Sequence of chain 1.B:
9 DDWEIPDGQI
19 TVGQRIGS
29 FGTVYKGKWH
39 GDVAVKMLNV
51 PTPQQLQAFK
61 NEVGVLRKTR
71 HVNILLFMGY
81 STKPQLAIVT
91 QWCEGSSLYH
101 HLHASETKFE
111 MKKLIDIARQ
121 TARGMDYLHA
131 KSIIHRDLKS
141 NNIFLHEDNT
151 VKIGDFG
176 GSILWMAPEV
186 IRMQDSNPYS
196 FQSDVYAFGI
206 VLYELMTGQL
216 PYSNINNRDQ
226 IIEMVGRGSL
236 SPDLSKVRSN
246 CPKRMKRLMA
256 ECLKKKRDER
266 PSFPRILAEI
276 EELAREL

The small molecule below binds the protein below.
Small molecule (SMILES): CCCS(=O)(=O)Nc1ccc(F)c(-n2cc(-c3cncnc3)c3nc(N(C)C4CCN(C(C)=O)CC4)ccc32)c1F

Binding-site contacts:
Ligand atom C40 contacts residue ILE88 of chain 1.B at 3.7 Å (hydrophobic).
Ligand atom N34 contacts residue CYS93 of chain 1.B at 3.9 Å.
Ligand atom C35 contacts residue TRP92 of chain 1.B at 3.4 Å (hydrophobic).
Ligand atom C01 contacts residue THR90 of chain 1.B at 3.6 Å.
Ligand atom C37 contacts residue GLN91 of chain 1.B at 3.8 Å.
Ligand atom N36 contacts residue TRP92 of chain 1.B at 3.7 Å.
Ligand atom F39 contacts residue THR90 of chain 1.B at 3.8 Å.
Ligand atom C40 contacts residue LYS44 of chain 1.B at 3.4 Å.
Ligand atom C25 contacts residue ASN141 of chain 1.B at 3.5 Å.
Ligand atom O05 contacts residue PHE156 of chain 1.B at 2.7 Å (h-bond).
Ligand atom O05 contacts residue ASP155 of chain 1.B at 3.5 Å (salt-bridge).
Ligand atom N34 contacts residue PHE144 of chain 1.B at 3.4 Å.
Ligand atom F39 contacts residue ALA42 of chain 1.B at 3.4 Å.
Ligand atom C35 contacts residue PHE144 of chain 1.B at 3.6 Å (hydrophobic).
Ligand atom C02 contacts residue LEU66 of chain 1.B at 3.8 Å (hydrophobic).
Ligand atom C35 contacts residue CYS93 of chain 1.B at 3.0 Å (hydrophobic).
Ligand atom N36 contacts residue GLN91 of chain 1.B at 3.8 Å.
Ligand atom N07 contacts residue ASP155 of chain 1.B at 3.1 Å (salt-bridge).
Ligand atom C37 contacts residue ALA42 of chain 1.B at 3.8 Å (hydrophobic).
Ligand atom C02 contacts residue PHE156 of chain 1.B at 3.8 Å (hydrophobic).
Ligand atom C03 contacts residue GLY154 of chain 1.B at 3.8 Å.
Ligand atom C03 contacts residue LEU66 of chain 1.B at 3.9 Å (hydrophobic).
Ligand atom N34 contacts residue TRP92 of chain 1.B at 3.3 Å.
Ligand atom F10 contacts residue ASP155 of chain 1.B at 3.4 Å.
Ligand atom O05 contacts residue GLY157 of chain 1.B at 2.7 Å (h-bond).
Ligand atom F39 contacts residue LYS44 of chain 1.B at 3.7 Å.
Ligand atom C30 contacts residue HIS100 of chain 1.B at 3.4 Å.
Ligand atom C03 contacts residue ASP155 of chain 1.B at 3.8 Å.
Ligand atom C03 contacts residue PHE156 of chain 1.B at 3.4 Å (hydrophobic).
Ligand atom C40 contacts residue THR90 of chain 1.B at 3.6 Å.
Ligand atom N36 contacts residue CYS93 of chain 1.B at 3.0 Å (h-bond).
Ligand atom C33 contacts residue PHE144 of chain 1.B at 3.7 Å (hydrophobic).
Ligand atom O06 contacts residue LEU66 of chain 1.B at 3.2 Å.
Ligand atom C01 contacts residue LEU75 of chain 1.B at 3.6 Å (hydrophobic).
Ligand atom C25 contacts residue SER97 of chain 1.B at 3.4 Å.
Ligand atom S04 contacts residue ASP155 of chain 1.B at 3.6 Å (salt-bridge).
Ligand atom C24 contacts residue ASN141 of chain 1.B at 3.3 Å.
Ligand atom N26 contacts residue SER97 of chain 1.B at 3.8 Å.
Ligand atom C38 contacts residue LYS44 of chain 1.B at 3.6 Å.
Ligand atom C41 contacts residue LYS44 of chain 1.B at 3.9 Å.